Sequence of chain 1.C:
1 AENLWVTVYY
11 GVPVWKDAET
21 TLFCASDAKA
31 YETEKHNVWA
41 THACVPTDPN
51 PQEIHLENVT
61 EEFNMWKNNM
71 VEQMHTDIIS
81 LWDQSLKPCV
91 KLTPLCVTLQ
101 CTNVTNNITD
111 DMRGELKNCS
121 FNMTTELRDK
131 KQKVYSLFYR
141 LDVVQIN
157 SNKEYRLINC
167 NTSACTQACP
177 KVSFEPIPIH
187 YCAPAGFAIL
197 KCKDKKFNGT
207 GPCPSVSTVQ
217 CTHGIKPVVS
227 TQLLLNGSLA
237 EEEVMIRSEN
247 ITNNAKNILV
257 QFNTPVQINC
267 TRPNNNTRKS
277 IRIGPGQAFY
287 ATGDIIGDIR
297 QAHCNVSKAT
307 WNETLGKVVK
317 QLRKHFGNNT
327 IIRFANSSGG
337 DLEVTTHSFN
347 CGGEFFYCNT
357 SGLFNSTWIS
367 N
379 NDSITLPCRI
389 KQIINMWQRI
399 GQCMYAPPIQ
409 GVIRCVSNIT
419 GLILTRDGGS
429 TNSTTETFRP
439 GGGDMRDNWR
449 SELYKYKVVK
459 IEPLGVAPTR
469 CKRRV

Binding-site contacts:
Ligand atom O5 contacts residue PRO261 of chain 1.C at 3.5 Å.
Ligand atom C1 contacts residue PRO261 of chain 1.C at 4.4 Å (hydrophobic).
Ligand atom C6 contacts residue PRO261 of chain 1.C at 3.9 Å (hydrophobic).
Ligand atom O5 contacts residue ASN416 of chain 1.C at 2.3 Å (h-bond).
Ligand atom C8 contacts residue ASN232 of chain 1.C at 3.4 Å.
Ligand atom C2 contacts residue ASN416 of chain 1.C at 2.4 Å.
Ligand atom C1 contacts residue ASN416 of chain 1.C at 1.4 Å.
Ligand atom C7 contacts residue ASN232 of chain 1.C at 4.2 Å.
Ligand atom C7 contacts residue ASN416 of chain 1.C at 3.5 Å.
Ligand atom O7 contacts residue ASN416 of chain 1.C at 3.7 Å.
Ligand atom N2 contacts residue ASN232 of chain 1.C at 4.4 Å.
Ligand atom O6 contacts residue PRO261 of chain 1.C at 4.0 Å.
Ligand atom C5 contacts residue ASN416 of chain 1.C at 3.6 Å.
Ligand atom C4 contacts residue ASN416 of chain 1.C at 4.1 Å.
Ligand atom C3 contacts residue ASN416 of chain 1.C at 3.7 Å.
Ligand atom C8 contacts residue NAG1 of chain 1.N at 3.3 Å.
Ligand atom N2 contacts residue ASN416 of chain 1.C at 2.8 Å (h-bond).
Ligand atom C5 contacts residue PRO261 of chain 1.C at 4.4 Å (hydrophobic).

A protein and the small-molecule ligand that binds it are described below.
Small molecule (SMILES): CC(=O)N[C@H]1[C@H](O[C@H]2[C@H](O)[C@@H](NC(C)=O)CO[C@@H]2CO)O[C@H](CO)[C@@H](O)[C@@H]1O